Binding-site contacts:
Ligand atom C contacts residue LEU273 of chain 1.A at 3.8 Å (hydrophobic).
Ligand atom CA contacts residue ASP201 of chain 1.A at 3.0 Å.
Ligand atom N contacts residue LEU273 of chain 1.A at 3.5 Å (h-bond).
Ligand atom CE3 contacts residue VAL354 of chain 1.A at 4.0 Å (hydrophobic).
Ligand atom CE1 contacts residue ASP201 of chain 1.A at 3.6 Å.
Ligand atom C8 contacts residue ILE377 of chain 1.A at 3.9 Å (hydrophobic).
Ligand atom C5 contacts residue TRP357 of chain 1.A at 4.0 Å (hydrophobic).
Ligand atom C4 contacts residue TRP357 of chain 1.A at 3.8 Å (hydrophobic).
Ligand atom CE2 contacts residue LEU198 of chain 1.A at 4.0 Å (hydrophobic).
Ligand atom OH contacts residue LYS287 of chain 1.A at 3.4 Å.
Ligand atom CE3 contacts residue ILE350 of chain 1.A at 3.8 Å (hydrophobic).
Ligand atom CE1 contacts residue LEU198 of chain 1.A at 3.8 Å (hydrophobic).
Ligand atom O contacts residue ILE350 of chain 1.A at 3.5 Å.
Ligand atom CG contacts residue LEU198 of chain 1.A at 3.9 Å (hydrophobic).
Ligand atom CE4 contacts residue ASP201 of chain 1.A at 3.5 Å.
Ligand atom C7 contacts residue VAL354 of chain 1.A at 3.6 Å (hydrophobic).
Ligand atom CE4 contacts residue TYR202 of chain 1.A at 3.5 Å (hydrophobic).
Ligand atom O contacts residue LEU273 of chain 1.A at 2.8 Å (h-bond).
Ligand atom CD2 contacts residue MET205 of chain 1.A at 3.3 Å (hydrophobic).
Ligand atom CB contacts residue ASP201 of chain 1.A at 3.3 Å.
Ligand atom OH contacts residue VAL290 of chain 1.A at 3.6 Å.
Ligand atom N contacts residue ASP201 of chain 1.A at 2.5 Å (salt-bridge).
Ligand atom CZ contacts residue VAL290 of chain 1.A at 3.8 Å (hydrophobic).
Ligand atom CZ contacts residue LEU198 of chain 1.A at 3.9 Å (hydrophobic).
Ligand atom CB contacts residue MET205 of chain 1.A at 3.6 Å (hydrophobic).
Ligand atom CZ contacts residue ASP201 of chain 1.A at 3.4 Å.
Ligand atom O contacts residue ILE377 of chain 1.A at 3.5 Å.
Ligand atom CD1 contacts residue LEU198 of chain 1.A at 3.8 Å (hydrophobic).
Ligand atom C2 contacts residue VAL354 of chain 1.A at 3.7 Å (hydrophobic).
Ligand atom CE2 contacts residue MET205 of chain 1.A at 3.7 Å (hydrophobic).
Ligand atom O contacts residue MET272 of chain 1.A at 3.4 Å.
Ligand atom CE4 contacts residue MET205 of chain 1.A at 3.5 Å (hydrophobic).
Ligand atom C6 contacts residue VAL354 of chain 1.A at 3.9 Å (hydrophobic).
Ligand atom N contacts residue TYR381 of chain 1.A at 3.3 Å (h-bond).
Ligand atom CE2 contacts residue TYR202 of chain 1.A at 3.6 Å (hydrophobic).
Ligand atom CD contacts residue MET205 of chain 1.A at 3.5 Å (hydrophobic).
Ligand atom CD2 contacts residue LEU198 of chain 1.A at 4.0 Å (hydrophobic).
Ligand atom C8 contacts residue VAL354 of chain 1.A at 3.8 Å (hydrophobic).
Ligand atom CD1 contacts residue MET205 of chain 1.A at 3.8 Å (hydrophobic).
Ligand atom CE2 contacts residue GLN178 of chain 1.A at 3.7 Å.

Sequence of chain 1.A:
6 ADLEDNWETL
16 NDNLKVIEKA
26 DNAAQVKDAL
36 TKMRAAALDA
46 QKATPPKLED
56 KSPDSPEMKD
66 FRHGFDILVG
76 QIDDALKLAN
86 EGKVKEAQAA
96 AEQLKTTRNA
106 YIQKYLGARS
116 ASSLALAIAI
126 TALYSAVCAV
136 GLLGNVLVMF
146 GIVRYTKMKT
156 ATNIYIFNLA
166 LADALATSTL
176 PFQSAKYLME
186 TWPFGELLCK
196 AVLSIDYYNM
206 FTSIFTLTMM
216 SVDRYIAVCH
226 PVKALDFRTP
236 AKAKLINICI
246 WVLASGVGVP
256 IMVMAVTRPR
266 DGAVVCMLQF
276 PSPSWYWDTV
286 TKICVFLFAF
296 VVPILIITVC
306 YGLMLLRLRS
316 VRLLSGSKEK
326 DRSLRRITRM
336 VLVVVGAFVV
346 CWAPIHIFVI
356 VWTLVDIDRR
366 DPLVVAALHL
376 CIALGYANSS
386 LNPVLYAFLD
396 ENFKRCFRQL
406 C

The protein below binds the small molecule below.
Small molecule (SMILES): Cc1cc(O)cc(C)c1C[C@H](N)C(=O)N1Cc2ccccc2C[C@H]1C(=O)N[C@@H](Cc1ccccc1)C(=O)N[C@@H](Cc1ccccc1)C(N)=O